Sequence of chain 2.A:
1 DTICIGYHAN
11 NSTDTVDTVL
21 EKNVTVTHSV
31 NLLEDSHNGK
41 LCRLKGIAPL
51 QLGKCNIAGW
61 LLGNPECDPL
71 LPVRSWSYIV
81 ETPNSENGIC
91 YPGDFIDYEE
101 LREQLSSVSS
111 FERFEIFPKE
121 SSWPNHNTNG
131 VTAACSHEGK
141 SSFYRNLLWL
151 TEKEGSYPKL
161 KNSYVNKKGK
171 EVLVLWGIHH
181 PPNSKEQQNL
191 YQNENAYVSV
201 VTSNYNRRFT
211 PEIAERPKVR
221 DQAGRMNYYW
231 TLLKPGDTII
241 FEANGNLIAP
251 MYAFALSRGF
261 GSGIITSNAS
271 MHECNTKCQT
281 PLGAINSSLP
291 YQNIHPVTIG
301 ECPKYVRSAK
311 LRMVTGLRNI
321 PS

Binding-site contacts:
Ligand atom C06 contacts residue THR49 of chain 2.B at 4.0 Å.
Ligand atom C04 contacts residue THR315 of chain 2.A at 3.8 Å.
Ligand atom C29 contacts residue HIS28 of chain 2.A at 4.0 Å.
Ligand atom C14 contacts residue HIS28 of chain 2.A at 3.7 Å.
Ligand atom C30 contacts residue GLY20 of chain 2.B at 4.1 Å.
Ligand atom C05 contacts residue THR315 of chain 2.A at 3.7 Å.
Ligand atom CL12 contacts residue TRP21 of chain 2.B at 3.5 Å.
Ligand atom C11 contacts residue THR315 of chain 2.A at 3.6 Å.
Ligand atom CL12 contacts residue THR49 of chain 2.B at 3.8 Å.
Ligand atom C14 contacts residue TRP21 of chain 2.B at 3.7 Å (hydrophobic).
Ligand atom CL12 contacts residue ILE48 of chain 2.B at 4.3 Å.
Ligand atom CL08 contacts residue VAL52 of chain 2.B at 3.8 Å.
Ligand atom C31 contacts residue GLY20 of chain 2.B at 3.5 Å.
Ligand atom N13 contacts residue TRP21 of chain 2.B at 4.1 Å.
Ligand atom C26 contacts residue HIS28 of chain 2.A at 4.0 Å.
Ligand atom C26 contacts residue TRP21 of chain 2.B at 4.1 Å (hydrophobic).
Ligand atom C29 contacts residue ILE18 of chain 2.B at 3.8 Å (hydrophobic).
Ligand atom O25 contacts residue THR315 of chain 2.A at 2.7 Å (h-bond).
Ligand atom C03 contacts residue VAL30 of chain 2.A at 3.5 Å (hydrophobic).
Ligand atom C31 contacts residue TRP21 of chain 2.B at 3.4 Å (hydrophobic).
Ligand atom C32 contacts residue HIS28 of chain 2.A at 4.1 Å.
Ligand atom O25 contacts residue TRP21 of chain 2.B at 3.5 Å.
Ligand atom C04 contacts residue VAL30 of chain 2.A at 4.0 Å (hydrophobic).
Ligand atom O25 contacts residue HIS28 of chain 2.A at 3.2 Å.
Ligand atom C30 contacts residue HIS28 of chain 2.A at 4.2 Å.
Ligand atom C11 contacts residue HIS28 of chain 2.A at 4.2 Å.
Ligand atom C31 contacts residue HIS28 of chain 2.A at 4.1 Å.
Ligand atom C32 contacts residue TRP21 of chain 2.B at 3.2 Å (hydrophobic).
Ligand atom C01 contacts residue THR49 of chain 2.B at 3.4 Å.
Ligand atom C28 contacts residue HIS28 of chain 2.A at 3.8 Å.
Ligand atom CL12 contacts residue ILE45 of chain 2.B at 3.9 Å.
Ligand atom O18 contacts residue ILE45 of chain 2.B at 4.2 Å.
Ligand atom C15 contacts residue ILE45 of chain 2.B at 4.1 Å (hydrophobic).
Ligand atom C15 contacts residue TRP21 of chain 2.B at 4.2 Å (hydrophobic).
Ligand atom C06 contacts residue THR315 of chain 2.A at 4.1 Å.
Ligand atom C30 contacts residue HIS8 of chain 2.A at 4.0 Å.
Ligand atom C03 contacts residue THR315 of chain 2.A at 4.2 Å.
Ligand atom C11 contacts residue TRP21 of chain 2.B at 4.0 Å (hydrophobic).
Ligand atom C30 contacts residue ILE18 of chain 2.B at 3.5 Å (hydrophobic).
Ligand atom C19 contacts residue ILE45 of chain 2.B at 3.8 Å (hydrophobic).

A small-molecule ligand and the protein it binds are described below.
Small molecule (SMILES): O=C(c1ccc(Cl)cc1Cl)N1CCO[C@@H](c2ccccc2)C1

Sequence of chain 2.B:
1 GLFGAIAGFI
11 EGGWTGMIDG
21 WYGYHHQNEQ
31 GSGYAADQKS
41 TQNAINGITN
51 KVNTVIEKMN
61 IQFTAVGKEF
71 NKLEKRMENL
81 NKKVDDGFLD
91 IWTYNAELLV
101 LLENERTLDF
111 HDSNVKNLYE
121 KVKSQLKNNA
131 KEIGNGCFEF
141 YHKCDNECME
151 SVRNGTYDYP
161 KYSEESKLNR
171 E